Binding-site contacts:
Ligand atom O5 contacts residue HIS158 of chain 9.A at 3.2 Å.
Ligand atom C5 contacts residue HIS158 of chain 9.A at 4.0 Å.
Ligand atom O5 contacts residue THR155 of chain 9.A at 3.9 Å.
Ligand atom N2 contacts residue HIS149 of chain 9.A at 4.2 Å.
Ligand atom O5 contacts residue GLY156 of chain 9.A at 4.1 Å.
Ligand atom C1 contacts residue ASN153 of chain 9.A at 1.4 Å.
Ligand atom C3 contacts residue HIS149 of chain 9.A at 4.3 Å.
Ligand atom O7 contacts residue HIS149 of chain 9.A at 3.3 Å.
Ligand atom O6 contacts residue HIS158 of chain 9.A at 3.5 Å.
Ligand atom C3 contacts residue ASN153 of chain 9.A at 3.9 Å.
Ligand atom C7 contacts residue ASN153 of chain 9.A at 4.1 Å.
Ligand atom C8 contacts residue GLY102 of chain 55.A at 3.5 Å.
Ligand atom C1 contacts residue HIS158 of chain 9.A at 4.2 Å.
Ligand atom C7 contacts residue HIS149 of chain 9.A at 4.3 Å.
Ligand atom N2 contacts residue ASN153 of chain 9.A at 3.1 Å (h-bond).
Ligand atom C5 contacts residue HIS149 of chain 9.A at 4.2 Å.
Ligand atom C8 contacts residue ASN153 of chain 9.A at 4.5 Å.
Ligand atom C5 contacts residue ASN153 of chain 9.A at 3.6 Å.
Ligand atom C4 contacts residue ASN153 of chain 9.A at 4.2 Å.
Ligand atom C5 contacts residue GLY156 of chain 9.A at 4.1 Å.
Ligand atom C2 contacts residue ASN153 of chain 9.A at 2.5 Å.
Ligand atom O5 contacts residue HIS149 of chain 9.A at 3.6 Å (h-bond).
Ligand atom O6 contacts residue HIS149 of chain 9.A at 3.5 Å.
Ligand atom C4 contacts residue HIS149 of chain 9.A at 3.7 Å.
Ligand atom O5 contacts residue ASN153 of chain 9.A at 2.3 Å (h-bond).
Ligand atom C1 contacts residue THR155 of chain 9.A at 3.9 Å.
Ligand atom C6 contacts residue GLY156 of chain 9.A at 3.8 Å.
Ligand atom O3 contacts residue HIS149 of chain 9.A at 4.2 Å.
Ligand atom C2 contacts residue HIS149 of chain 9.A at 3.4 Å.
Ligand atom C6 contacts residue HIS158 of chain 9.A at 3.6 Å.
Ligand atom C1 contacts residue HIS149 of chain 9.A at 3.6 Å.

Sequence of chain 55.A:
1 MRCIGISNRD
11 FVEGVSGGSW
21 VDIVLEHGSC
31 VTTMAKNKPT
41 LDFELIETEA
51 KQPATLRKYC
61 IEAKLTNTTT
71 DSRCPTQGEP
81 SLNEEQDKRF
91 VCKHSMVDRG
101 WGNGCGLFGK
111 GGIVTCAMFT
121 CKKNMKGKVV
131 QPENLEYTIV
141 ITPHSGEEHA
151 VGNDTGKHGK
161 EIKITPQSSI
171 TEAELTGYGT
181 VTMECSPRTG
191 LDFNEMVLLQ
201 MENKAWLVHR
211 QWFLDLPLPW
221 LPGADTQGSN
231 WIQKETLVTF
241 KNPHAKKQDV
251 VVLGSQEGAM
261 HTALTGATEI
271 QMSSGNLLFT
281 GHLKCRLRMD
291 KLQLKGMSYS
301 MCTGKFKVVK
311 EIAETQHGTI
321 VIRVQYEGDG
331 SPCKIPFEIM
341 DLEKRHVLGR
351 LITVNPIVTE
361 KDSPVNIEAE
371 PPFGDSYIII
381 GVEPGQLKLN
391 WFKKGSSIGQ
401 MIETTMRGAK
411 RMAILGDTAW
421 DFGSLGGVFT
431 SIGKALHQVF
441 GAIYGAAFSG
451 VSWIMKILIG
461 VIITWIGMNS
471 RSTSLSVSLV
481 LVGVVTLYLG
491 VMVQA

Sequence of chain 9.A:
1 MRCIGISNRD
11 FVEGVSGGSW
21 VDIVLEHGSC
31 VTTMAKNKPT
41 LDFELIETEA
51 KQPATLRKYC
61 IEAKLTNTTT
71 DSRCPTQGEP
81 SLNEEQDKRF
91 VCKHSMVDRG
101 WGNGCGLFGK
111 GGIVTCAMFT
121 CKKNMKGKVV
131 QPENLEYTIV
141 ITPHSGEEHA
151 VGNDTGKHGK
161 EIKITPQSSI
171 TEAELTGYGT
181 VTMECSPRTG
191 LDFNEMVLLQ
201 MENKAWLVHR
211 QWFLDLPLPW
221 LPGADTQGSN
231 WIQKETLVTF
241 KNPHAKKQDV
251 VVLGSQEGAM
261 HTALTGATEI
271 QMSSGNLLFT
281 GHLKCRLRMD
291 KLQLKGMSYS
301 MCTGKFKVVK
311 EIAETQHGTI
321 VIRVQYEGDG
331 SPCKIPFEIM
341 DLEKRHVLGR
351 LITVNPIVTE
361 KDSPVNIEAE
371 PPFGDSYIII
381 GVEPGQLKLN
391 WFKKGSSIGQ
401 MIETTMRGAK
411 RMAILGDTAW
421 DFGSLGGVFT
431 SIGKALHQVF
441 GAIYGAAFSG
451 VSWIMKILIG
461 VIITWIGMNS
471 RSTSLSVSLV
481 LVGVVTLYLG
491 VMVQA

A protein and the small-molecule ligand that binds it are described below.
Small molecule (SMILES): CC(=O)N[C@H]1[C@H](O[C@H]2[C@H](O)[C@@H](NC(C)=O)CO[C@@H]2CO)O[C@H](CO)[C@@H](O)[C@@H]1O